Sequence of chain 2.A:
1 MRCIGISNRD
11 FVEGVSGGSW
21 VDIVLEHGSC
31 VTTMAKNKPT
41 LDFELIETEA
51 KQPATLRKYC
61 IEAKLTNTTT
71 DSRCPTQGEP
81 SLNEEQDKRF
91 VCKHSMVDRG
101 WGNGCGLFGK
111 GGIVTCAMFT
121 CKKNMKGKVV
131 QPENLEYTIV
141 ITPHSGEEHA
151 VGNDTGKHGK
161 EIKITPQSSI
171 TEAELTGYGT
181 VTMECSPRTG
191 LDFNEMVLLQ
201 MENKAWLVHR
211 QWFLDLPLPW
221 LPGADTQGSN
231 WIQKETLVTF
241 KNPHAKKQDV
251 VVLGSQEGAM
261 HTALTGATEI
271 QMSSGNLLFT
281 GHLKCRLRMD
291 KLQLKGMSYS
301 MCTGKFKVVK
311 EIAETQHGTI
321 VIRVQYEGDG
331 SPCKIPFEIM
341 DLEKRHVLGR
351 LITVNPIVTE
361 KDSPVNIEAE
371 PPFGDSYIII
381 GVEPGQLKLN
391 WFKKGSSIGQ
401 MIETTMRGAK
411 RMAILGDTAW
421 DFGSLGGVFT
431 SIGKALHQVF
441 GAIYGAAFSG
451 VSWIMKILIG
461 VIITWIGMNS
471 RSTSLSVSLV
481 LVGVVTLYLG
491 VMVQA

Binding-site contacts:
Ligand atom C2 contacts residue ASN67 of chain 2.A at 2.5 Å.
Ligand atom C7 contacts residue ASN67 of chain 2.A at 3.9 Å.
Ligand atom C5 contacts residue ASN67 of chain 2.A at 3.7 Å.
Ligand atom C4 contacts residue ASN67 of chain 2.A at 4.2 Å.
Ligand atom C8 contacts residue ASN67 of chain 2.A at 4.3 Å.
Ligand atom C1 contacts residue ASN67 of chain 2.A at 1.4 Å.
Ligand atom N2 contacts residue ASN67 of chain 2.A at 2.9 Å (h-bond).
Ligand atom O7 contacts residue ASN67 of chain 2.A at 4.3 Å.
Ligand atom C8 contacts residue MET118 of chain 2.A at 4.3 Å (hydrophobic).
Ligand atom C3 contacts residue ASN67 of chain 2.A at 3.8 Å.
Ligand atom O5 contacts residue ASN67 of chain 2.A at 2.4 Å (h-bond).
Ligand atom C8 contacts residue PHE90 of chain 2.A at 3.7 Å (hydrophobic).

The small molecule below binds the protein below.
Small molecule (SMILES): CC(=O)N[C@@H]1[C@@H](O)[C@H](O)[C@@H](CO)O[C@H]1O